Sequence of chain 1.A:
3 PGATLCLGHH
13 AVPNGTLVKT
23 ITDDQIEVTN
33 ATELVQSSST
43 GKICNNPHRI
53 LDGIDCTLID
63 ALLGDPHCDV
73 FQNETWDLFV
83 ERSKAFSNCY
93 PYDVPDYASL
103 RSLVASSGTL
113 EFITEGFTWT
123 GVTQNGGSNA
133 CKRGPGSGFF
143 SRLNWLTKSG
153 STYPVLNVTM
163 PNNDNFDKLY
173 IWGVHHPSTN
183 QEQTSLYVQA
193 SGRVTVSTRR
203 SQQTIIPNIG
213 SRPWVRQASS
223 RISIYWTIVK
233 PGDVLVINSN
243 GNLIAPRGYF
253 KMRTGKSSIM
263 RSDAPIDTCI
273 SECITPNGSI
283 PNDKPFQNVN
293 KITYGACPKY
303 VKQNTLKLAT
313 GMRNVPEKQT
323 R

A protein and the small-molecule ligand that binds it are described below.
Small molecule (SMILES): CC(=O)N[C@@H]1[C@@H](O)[C@H](O)[C@@H](CO)O[C@H]1O

Binding-site contacts:
Ligand atom C4 contacts residue PHE114 of chain 1.A at 4.5 Å (hydrophobic).
Ligand atom C5 contacts residue ASN75 of chain 1.A at 3.7 Å.
Ligand atom O5 contacts residue ASN75 of chain 1.A at 2.4 Å (h-bond).
Ligand atom C3 contacts residue ASN75 of chain 1.A at 3.8 Å.
Ligand atom C4 contacts residue ASN75 of chain 1.A at 4.3 Å.
Ligand atom O7 contacts residue ASN75 of chain 1.A at 2.9 Å (h-bond).
Ligand atom N2 contacts residue ASN75 of chain 1.A at 2.9 Å (h-bond).
Ligand atom O5 contacts residue GLU113 of chain 1.A at 4.1 Å.
Ligand atom C8 contacts residue GLN74 of chain 1.A at 3.2 Å.
Ligand atom C1 contacts residue PHE114 of chain 1.A at 3.8 Å (hydrophobic).
Ligand atom C1 contacts residue ASN75 of chain 1.A at 1.4 Å.
Ligand atom C8 contacts residue ASN75 of chain 1.A at 4.3 Å.
Ligand atom O6 contacts residue GLU113 of chain 1.A at 2.7 Å (salt-bridge).
Ligand atom C5 contacts residue PHE114 of chain 1.A at 3.7 Å (hydrophobic).
Ligand atom O5 contacts residue PHE114 of chain 1.A at 3.9 Å.
Ligand atom C6 contacts residue GLU113 of chain 1.A at 4.0 Å.
Ligand atom C2 contacts residue ASN75 of chain 1.A at 2.5 Å.
Ligand atom C3 contacts residue PHE114 of chain 1.A at 4.3 Å (hydrophobic).
Ligand atom C7 contacts residue ASN75 of chain 1.A at 3.1 Å.